Binding-site contacts:
Ligand atom C3 contacts residue ASN167 of chain 1.A at 3.8 Å.
Ligand atom C6 contacts residue SER169 of chain 1.A at 4.2 Å.
Ligand atom C8 contacts residue ASN167 of chain 1.A at 4.5 Å.
Ligand atom O5 contacts residue SER169 of chain 1.A at 3.9 Å.
Ligand atom O5 contacts residue ASN167 of chain 1.A at 2.4 Å (h-bond).
Ligand atom C8 contacts residue TYR219 of chain 1.A at 3.7 Å (hydrophobic).
Ligand atom C6 contacts residue HIS170 of chain 1.A at 4.3 Å.
Ligand atom C2 contacts residue ASN167 of chain 1.A at 2.5 Å.
Ligand atom C3 contacts residue TYR219 of chain 1.A at 4.1 Å (hydrophobic).
Ligand atom O5 contacts residue HIS170 of chain 1.A at 3.6 Å (h-bond).
Ligand atom O7 contacts residue ASN167 of chain 1.A at 3.4 Å (h-bond).
Ligand atom C8 contacts residue ILE113 of chain 1.A at 3.4 Å (hydrophobic).
Ligand atom O7 contacts residue LYS116 of chain 1.A at 3.3 Å.
Ligand atom C7 contacts residue ASN167 of chain 1.A at 3.4 Å.
Ligand atom C8 contacts residue ASN114 of chain 1.A at 4.4 Å.
Ligand atom C7 contacts residue GLN165 of chain 1.A at 4.5 Å.
Ligand atom C8 contacts residue SER111 of chain 1.A at 4.3 Å.
Ligand atom C2 contacts residue TYR219 of chain 1.A at 3.9 Å (hydrophobic).
Ligand atom C1 contacts residue ASN167 of chain 1.A at 1.4 Å.
Ligand atom C5 contacts residue ASN167 of chain 1.A at 3.6 Å.
Ligand atom N2 contacts residue TYR219 of chain 1.A at 3.0 Å (h-bond).
Ligand atom C7 contacts residue LYS116 of chain 1.A at 4.4 Å.
Ligand atom C1 contacts residue HIS170 of chain 1.A at 4.1 Å.
Ligand atom C5 contacts residue SER169 of chain 1.A at 3.8 Å.
Ligand atom O6 contacts residue HIS170 of chain 1.A at 3.8 Å.
Ligand atom C4 contacts residue ASN167 of chain 1.A at 4.3 Å.
Ligand atom C1 contacts residue SER169 of chain 1.A at 4.2 Å.
Ligand atom N2 contacts residue ASN167 of chain 1.A at 3.0 Å (h-bond).
Ligand atom C7 contacts residue TYR219 of chain 1.A at 3.8 Å (hydrophobic).
Ligand atom C1 contacts residue TYR219 of chain 1.A at 4.2 Å (hydrophobic).
Ligand atom C8 contacts residue GLN165 of chain 1.A at 3.6 Å.

Sequence of chain 1.A:
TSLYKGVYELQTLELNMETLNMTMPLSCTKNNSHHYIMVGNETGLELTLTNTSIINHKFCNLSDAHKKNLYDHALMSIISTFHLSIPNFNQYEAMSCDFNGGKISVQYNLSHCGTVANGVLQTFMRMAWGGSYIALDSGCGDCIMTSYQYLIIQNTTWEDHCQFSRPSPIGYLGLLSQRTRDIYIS

A small-molecule ligand and the protein it binds are described below.
Small molecule (SMILES): CC(=O)N[C@@H]1[C@@H](O)[C@H](O)[C@@H](CO)O[C@H]1O